The protein below binds the small molecule below.
Small molecule (SMILES): NS(=O)(=O)c1nnc(NC(=O)C23CC4CC(CC(C4)C2)C3)s1

Binding-site contacts:
Ligand atom OAD contacts residue ZN1 of chain 1.B at 3.0 Å.
Ligand atom NAA contacts residue ZN1 of chain 1.B at 2.0 Å.
Ligand atom NAA contacts residue THR198 of chain 1.A at 2.8 Å (h-bond).
Ligand atom OAB contacts residue VAL121 of chain 1.A at 3.9 Å.
Ligand atom NAL contacts residue LEU197 of chain 1.A at 3.7 Å.
Ligand atom SAV contacts residue HIS94 of chain 1.A at 3.7 Å.
Ligand atom OAB contacts residue PHE130 of chain 1.A at 3.6 Å.
Ligand atom OAD contacts residue HIS119 of chain 1.A at 3.5 Å (h-bond).
Ligand atom NAA contacts residue HIS94 of chain 1.A at 3.3 Å (h-bond).
Ligand atom CAO contacts residue GLN92 of chain 1.A at 3.4 Å.
Ligand atom SAV contacts residue THR198 of chain 1.A at 3.8 Å.
Ligand atom OAD contacts residue VAL121 of chain 1.A at 3.8 Å.
Ligand atom CAO contacts residue PHE130 of chain 1.A at 3.6 Å (hydrophobic).
Ligand atom CAU contacts residue GLN92 of chain 1.A at 3.8 Å.
Ligand atom SAN contacts residue GLN92 of chain 1.A at 3.8 Å.
Ligand atom CAT contacts residue ILE91 of chain 1.A at 3.5 Å (hydrophobic).
Ligand atom NAA contacts residue HIS119 of chain 1.A at 3.5 Å (h-bond).
Ligand atom NAK contacts residue LEU197 of chain 1.A at 3.9 Å.
Ligand atom NAL contacts residue THR199 of chain 1.A at 2.9 Å (h-bond).
Ligand atom CAQ contacts residue LEU197 of chain 1.A at 3.9 Å (hydrophobic).
Ligand atom CAH contacts residue GLN92 of chain 1.A at 4.0 Å.
Ligand atom NAA contacts residue HIS96 of chain 1.A at 3.5 Å (h-bond).
Ligand atom OAC contacts residue THR198 of chain 1.A at 2.9 Å (h-bond).
Ligand atom NAK contacts residue THR199 of chain 1.A at 3.1 Å (h-bond).
Ligand atom SAN contacts residue VAL121 of chain 1.A at 3.9 Å.
Ligand atom SAV contacts residue ZN1 of chain 1.B at 2.9 Å.
Ligand atom OAD contacts residue VAL142 of chain 1.A at 4.0 Å.
Ligand atom OAC contacts residue TRP208 of chain 1.A at 3.7 Å.
Ligand atom OAB contacts residue GLN92 of chain 1.A at 2.8 Å (h-bond).
Ligand atom CAS contacts residue PHE130 of chain 1.A at 3.7 Å (hydrophobic).
Ligand atom OAD contacts residue HIS94 of chain 1.A at 3.2 Å.
Ligand atom SAV contacts residue HIS119 of chain 1.A at 3.9 Å.
Ligand atom CAG contacts residue PHE130 of chain 1.A at 3.7 Å (hydrophobic).
Ligand atom CAI contacts residue PHE130 of chain 1.A at 3.5 Å (hydrophobic).
Ligand atom SAN contacts residue HIS94 of chain 1.A at 3.9 Å.
Ligand atom CAU contacts residue PHE130 of chain 1.A at 3.9 Å (hydrophobic).
Ligand atom CAJ contacts residue GLN92 of chain 1.A at 3.8 Å.
Ligand atom OAC contacts residue LEU197 of chain 1.A at 3.3 Å.
Ligand atom CAH contacts residue ASN67 of chain 1.A at 4.1 Å.
Ligand atom CAJ contacts residue PHE130 of chain 1.A at 3.6 Å (hydrophobic).

Sequence of chain 1.A:
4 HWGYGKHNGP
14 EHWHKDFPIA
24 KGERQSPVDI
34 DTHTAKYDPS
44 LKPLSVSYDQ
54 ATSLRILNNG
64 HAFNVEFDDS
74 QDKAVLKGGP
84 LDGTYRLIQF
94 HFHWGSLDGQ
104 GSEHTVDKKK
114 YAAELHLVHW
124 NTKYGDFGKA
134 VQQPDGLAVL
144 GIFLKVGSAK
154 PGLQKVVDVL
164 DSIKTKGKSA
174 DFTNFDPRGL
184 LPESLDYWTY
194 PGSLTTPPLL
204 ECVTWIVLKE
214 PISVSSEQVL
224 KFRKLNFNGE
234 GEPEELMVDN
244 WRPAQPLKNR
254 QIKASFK